Sequence of chain 4.A:
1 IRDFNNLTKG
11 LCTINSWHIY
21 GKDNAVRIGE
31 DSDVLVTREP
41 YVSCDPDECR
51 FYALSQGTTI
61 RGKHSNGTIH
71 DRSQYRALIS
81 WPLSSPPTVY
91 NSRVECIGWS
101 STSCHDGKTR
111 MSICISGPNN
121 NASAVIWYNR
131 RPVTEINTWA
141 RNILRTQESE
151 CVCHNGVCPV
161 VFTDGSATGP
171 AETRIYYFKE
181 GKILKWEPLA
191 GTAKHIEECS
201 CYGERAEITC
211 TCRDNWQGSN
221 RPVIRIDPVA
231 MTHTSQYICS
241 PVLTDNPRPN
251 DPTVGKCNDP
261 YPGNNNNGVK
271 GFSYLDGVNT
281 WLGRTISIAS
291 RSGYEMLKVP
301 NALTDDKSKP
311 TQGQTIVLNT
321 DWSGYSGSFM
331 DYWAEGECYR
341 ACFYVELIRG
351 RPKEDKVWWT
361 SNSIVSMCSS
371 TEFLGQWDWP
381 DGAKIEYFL

This small molecule binds to this protein.
Small molecule (SMILES): CC(=O)N[C@H]1[C@H](O[C@H]2[C@H](O)[C@@H](NC(C)=O)CO[C@@H]2CO)O[C@H](CO)[C@@H](O[C@@H]2O[C@H](CO[C@H]3O[C@H](CO[C@H]4O[C@H](CO)[C@@H](O)[C@H](O)[C@@H]4O)[C@@H](O)[C@H](O[C@H]4O[C@H](CO)[C@@H](O)[C@H](O)[C@@H]4O)[C@@H]3O)[C@@H](O)[C@H](O[C@H]3O[C@H](CO)[C@@H](O)[C@H](O)[C@@H]3O[C@H]3O[C@H](CO)[C@@H](O)[C@H](O)[C@@H]3O[C@H]3O[C@H](CO)[C@@H](O)[C@H](O)[C@@H]3O)[C@@H]2O)[C@@H]1O

Sequence of chain 1.A:
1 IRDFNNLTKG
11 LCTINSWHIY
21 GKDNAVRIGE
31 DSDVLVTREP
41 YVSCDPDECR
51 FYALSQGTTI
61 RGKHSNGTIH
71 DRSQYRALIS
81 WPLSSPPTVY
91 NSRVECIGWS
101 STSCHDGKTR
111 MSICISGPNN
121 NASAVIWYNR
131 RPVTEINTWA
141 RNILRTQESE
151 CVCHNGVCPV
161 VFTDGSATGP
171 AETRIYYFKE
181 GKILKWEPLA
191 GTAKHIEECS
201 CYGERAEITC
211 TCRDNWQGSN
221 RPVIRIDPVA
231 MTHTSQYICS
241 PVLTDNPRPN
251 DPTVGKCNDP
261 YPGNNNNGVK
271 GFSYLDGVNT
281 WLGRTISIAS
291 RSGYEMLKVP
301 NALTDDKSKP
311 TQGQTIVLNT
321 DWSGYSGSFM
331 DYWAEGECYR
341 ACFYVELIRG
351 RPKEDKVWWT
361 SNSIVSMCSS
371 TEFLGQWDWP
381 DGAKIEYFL

Binding-site contacts:
Ligand atom C5 contacts residue ASN121 of chain 4.A at 3.6 Å.
Ligand atom O5 contacts residue ASP251 of chain 1.A at 3.5 Å (salt-bridge).
Ligand atom O6 contacts residue LYS309 of chain 1.A at 2.7 Å (salt-bridge).
Ligand atom O5 contacts residue GLY313 of chain 1.A at 3.6 Å.
Ligand atom C7 contacts residue ASN121 of chain 4.A at 3.6 Å.
Ligand atom C6 contacts residue ILE286 of chain 1.A at 3.5 Å (hydrophobic).
Ligand atom O6 contacts residue GLN376 of chain 1.A at 3.3 Å.
Ligand atom O6 contacts residue ASP251 of chain 1.A at 2.6 Å (salt-bridge).
Ligand atom O3 contacts residue GLN312 of chain 1.A at 3.2 Å.
Ligand atom C6 contacts residue THR311 of chain 1.A at 3.7 Å.
Ligand atom O2 contacts residue LEU297 of chain 1.A at 3.4 Å.
Ligand atom C1 contacts residue ASN121 of chain 4.A at 1.4 Å.
Ligand atom O6 contacts residue ILE286 of chain 1.A at 2.7 Å (h-bond).
Ligand atom O5 contacts residue ARG284 of chain 1.A at 3.1 Å (salt-bridge).
Ligand atom O5 contacts residue GLN376 of chain 1.A at 3.4 Å (h-bond).
Ligand atom O3 contacts residue ARG284 of chain 1.A at 2.9 Å (salt-bridge).
Ligand atom C4 contacts residue GLU295 of chain 1.A at 3.6 Å.
Ligand atom O3 contacts residue ASN250 of chain 1.A at 2.7 Å (h-bond).
Ligand atom C6 contacts residue LYS309 of chain 1.A at 3.7 Å.
Ligand atom O4 contacts residue GLU295 of chain 1.A at 2.7 Å (salt-bridge).
Ligand atom O5 contacts residue ASN121 of chain 4.A at 2.3 Å (h-bond).
Ligand atom O3 contacts residue GLY313 of chain 1.A at 2.9 Å (h-bond).
Ligand atom O6 contacts residue THR311 of chain 1.A at 3.6 Å (h-bond).
Ligand atom O3 contacts residue GLU295 of chain 1.A at 2.6 Å (salt-bridge).
Ligand atom C2 contacts residue ASN121 of chain 4.A at 2.5 Å.
Ligand atom C6 contacts residue ASP251 of chain 1.A at 3.4 Å.
Ligand atom O5 contacts residue GLY375 of chain 1.A at 3.4 Å.
Ligand atom C6 contacts residue PRO310 of chain 1.A at 3.7 Å (hydrophobic).
Ligand atom O4 contacts residue ILE288 of chain 1.A at 3.4 Å.
Ligand atom O3 contacts residue ASP251 of chain 1.A at 2.9 Å (salt-bridge).
Ligand atom C6 contacts residue LEU374 of chain 1.A at 3.4 Å (hydrophobic).
Ligand atom C3 contacts residue GLY313 of chain 1.A at 3.2 Å.
Ligand atom N2 contacts residue ASN121 of chain 4.A at 2.9 Å (h-bond).
Ligand atom O2 contacts residue GLY313 of chain 1.A at 3.2 Å.
Ligand atom C3 contacts residue GLU295 of chain 1.A at 3.4 Å.
Ligand atom O4 contacts residue ARG248 of chain 1.A at 3.1 Å (salt-bridge).
Ligand atom O4 contacts residue ARG284 of chain 1.A at 3.6 Å.
Ligand atom O2 contacts residue ASN250 of chain 1.A at 3.2 Å (h-bond).
Ligand atom C6 contacts residue GLN312 of chain 1.A at 3.7 Å.
Ligand atom C5 contacts residue ARG284 of chain 1.A at 3.6 Å.